This protein binds this small molecule.
Small molecule (SMILES): CC(=O)N[C@@H]1[C@@H](O)[C@H](O)[C@@H](CO)O[C@H]1O

Sequence of chain 1.A:
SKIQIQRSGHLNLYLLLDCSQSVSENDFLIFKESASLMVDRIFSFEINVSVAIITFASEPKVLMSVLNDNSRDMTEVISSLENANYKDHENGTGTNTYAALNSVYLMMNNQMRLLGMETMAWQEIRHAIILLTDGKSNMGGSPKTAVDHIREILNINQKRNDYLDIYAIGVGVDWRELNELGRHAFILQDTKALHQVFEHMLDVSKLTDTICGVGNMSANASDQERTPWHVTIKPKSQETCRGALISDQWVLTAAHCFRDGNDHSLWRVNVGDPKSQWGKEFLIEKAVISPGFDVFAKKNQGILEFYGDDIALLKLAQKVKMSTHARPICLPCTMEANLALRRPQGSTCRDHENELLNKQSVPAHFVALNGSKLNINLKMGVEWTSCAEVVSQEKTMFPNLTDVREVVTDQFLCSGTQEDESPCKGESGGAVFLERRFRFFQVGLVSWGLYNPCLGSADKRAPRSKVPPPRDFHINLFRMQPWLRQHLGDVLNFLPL

Binding-site contacts:
Ligand atom C8 contacts residue ARG14 of chain 1.A at 3.3 Å.
Ligand atom C7 contacts residue ASN55 of chain 1.A at 3.8 Å.
Ligand atom O3 contacts residue ASN55 of chain 1.A at 4.3 Å.
Ligand atom C2 contacts residue ASN55 of chain 1.A at 2.2 Å.
Ligand atom C1 contacts residue ARG79 of chain 1.A at 4.3 Å.
Ligand atom C8 contacts residue ASN55 of chain 1.A at 3.5 Å.
Ligand atom N2 contacts residue ARG14 of chain 1.A at 4.0 Å.
Ligand atom O5 contacts residue ARG79 of chain 1.A at 4.1 Å.
Ligand atom C7 contacts residue ARG14 of chain 1.A at 3.6 Å.
Ligand atom O7 contacts residue ARG14 of chain 1.A at 4.0 Å.
Ligand atom C5 contacts residue ASN55 of chain 1.A at 3.6 Å.
Ligand atom N2 contacts residue GLY16 of chain 1.A at 4.0 Å.
Ligand atom C3 contacts residue ASN55 of chain 1.A at 3.5 Å.
Ligand atom C1 contacts residue ASN55 of chain 1.A at 1.4 Å.
Ligand atom N2 contacts residue ASN55 of chain 1.A at 2.9 Å (h-bond).
Ligand atom O5 contacts residue ASN55 of chain 1.A at 2.4 Å (h-bond).
Ligand atom C4 contacts residue ASN55 of chain 1.A at 4.0 Å.